Sequence of chain 1.B:
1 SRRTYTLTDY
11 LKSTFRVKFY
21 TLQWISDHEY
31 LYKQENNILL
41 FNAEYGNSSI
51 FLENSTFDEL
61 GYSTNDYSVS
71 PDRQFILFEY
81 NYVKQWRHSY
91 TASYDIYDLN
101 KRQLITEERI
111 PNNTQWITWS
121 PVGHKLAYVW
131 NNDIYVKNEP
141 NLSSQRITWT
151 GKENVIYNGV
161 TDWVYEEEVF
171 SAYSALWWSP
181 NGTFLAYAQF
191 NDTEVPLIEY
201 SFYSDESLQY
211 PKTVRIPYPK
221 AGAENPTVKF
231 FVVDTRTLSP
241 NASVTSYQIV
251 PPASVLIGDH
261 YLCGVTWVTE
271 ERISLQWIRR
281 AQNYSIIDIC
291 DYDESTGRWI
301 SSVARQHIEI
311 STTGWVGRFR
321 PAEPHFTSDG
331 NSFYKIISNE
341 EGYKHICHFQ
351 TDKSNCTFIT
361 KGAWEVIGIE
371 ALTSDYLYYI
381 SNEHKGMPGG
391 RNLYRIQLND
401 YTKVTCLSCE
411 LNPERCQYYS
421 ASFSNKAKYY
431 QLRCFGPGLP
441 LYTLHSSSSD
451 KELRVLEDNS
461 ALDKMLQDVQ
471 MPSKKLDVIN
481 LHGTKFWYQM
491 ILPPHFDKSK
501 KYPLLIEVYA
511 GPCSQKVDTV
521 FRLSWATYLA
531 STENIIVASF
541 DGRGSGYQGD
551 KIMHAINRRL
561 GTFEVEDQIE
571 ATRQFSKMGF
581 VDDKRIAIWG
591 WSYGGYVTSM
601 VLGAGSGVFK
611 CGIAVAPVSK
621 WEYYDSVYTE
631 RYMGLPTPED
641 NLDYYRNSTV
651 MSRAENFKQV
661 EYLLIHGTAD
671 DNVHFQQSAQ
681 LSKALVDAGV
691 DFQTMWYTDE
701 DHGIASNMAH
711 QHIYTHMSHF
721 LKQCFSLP

The small molecule below binds the protein below.
Small molecule (SMILES): CC(=O)N[C@@H]1[C@@H](O)[C@H](O)[C@@H](CO)O[C@H]1O

Binding-site contacts:
Ligand atom N2 contacts residue ASN241 of chain 1.B at 2.9 Å (h-bond).
Ligand atom C6 contacts residue ASN241 of chain 1.B at 4.4 Å.
Ligand atom O5 contacts residue ASN241 of chain 1.B at 2.4 Å (h-bond).
Ligand atom C8 contacts residue ASN241 of chain 1.B at 3.8 Å.
Ligand atom C4 contacts residue ASN241 of chain 1.B at 4.3 Å.
Ligand atom C1 contacts residue ASN241 of chain 1.B at 1.4 Å.
Ligand atom C2 contacts residue ASN241 of chain 1.B at 2.4 Å.
Ligand atom C7 contacts residue ASN241 of chain 1.B at 3.4 Å.
Ligand atom C8 contacts residue PRO240 of chain 1.B at 4.3 Å (hydrophobic).
Ligand atom C8 contacts residue SER239 of chain 1.B at 4.3 Å.
Ligand atom O6 contacts residue ASN241 of chain 1.B at 3.8 Å.
Ligand atom O7 contacts residue ASN241 of chain 1.B at 4.0 Å.
Ligand atom C5 contacts residue ASN241 of chain 1.B at 3.7 Å.
Ligand atom C3 contacts residue ASN241 of chain 1.B at 3.8 Å.